Sequence of chain 4.C:
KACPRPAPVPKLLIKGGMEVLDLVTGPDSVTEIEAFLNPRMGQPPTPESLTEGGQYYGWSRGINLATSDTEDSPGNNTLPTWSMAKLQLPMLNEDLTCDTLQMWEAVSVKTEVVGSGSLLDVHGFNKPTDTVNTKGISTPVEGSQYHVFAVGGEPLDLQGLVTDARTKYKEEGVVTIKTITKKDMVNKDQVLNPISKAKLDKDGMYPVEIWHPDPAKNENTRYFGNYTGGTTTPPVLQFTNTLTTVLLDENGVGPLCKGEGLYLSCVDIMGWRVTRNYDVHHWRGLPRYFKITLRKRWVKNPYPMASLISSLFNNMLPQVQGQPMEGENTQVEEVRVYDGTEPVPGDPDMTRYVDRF

Sequence of chain 4.D:
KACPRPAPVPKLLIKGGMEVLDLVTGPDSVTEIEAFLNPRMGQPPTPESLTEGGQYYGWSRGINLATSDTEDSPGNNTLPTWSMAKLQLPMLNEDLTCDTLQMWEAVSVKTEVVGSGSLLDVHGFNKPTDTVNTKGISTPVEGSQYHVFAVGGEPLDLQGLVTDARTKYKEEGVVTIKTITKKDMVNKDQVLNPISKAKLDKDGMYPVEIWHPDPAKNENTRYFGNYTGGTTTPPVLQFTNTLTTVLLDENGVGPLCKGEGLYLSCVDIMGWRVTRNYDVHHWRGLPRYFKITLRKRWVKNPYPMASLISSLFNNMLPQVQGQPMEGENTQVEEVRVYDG

The protein below binds the small molecule below.
Small molecule (SMILES): CC(=O)N[C@H]1[C@H]([C@H](O)[C@H](O)CO)O[C@@](O[C@H]2[C@@H](O)[C@@H](CO)O[C@@H](O[C@H]3[C@H](O)[C@@H](O)[C@H](O)O[C@@H]3CO)[C@@H]2O)(C(=O)O)C[C@@H]1O

Binding-site contacts:
Ligand atom O4 contacts residue TYR72 of chain 4.C at 3.8 Å.
Ligand atom O4 contacts residue THR291 of chain 4.C at 3.3 Å.
Ligand atom C5 contacts residue TYR72 of chain 4.C at 3.6 Å (hydrophobic).
Ligand atom C2 contacts residue ARG77 of chain 4.C at 4.4 Å.
Ligand atom O1A contacts residue ARG77 of chain 4.C at 3.0 Å (salt-bridge).
Ligand atom C4 contacts residue GLY78 of chain 4.C at 3.2 Å.
Ligand atom C6 contacts residue TYR72 of chain 4.C at 3.9 Å (hydrophobic).
Ligand atom O6 contacts residue ASN93 of chain 4.C at 3.4 Å (h-bond).
Ligand atom O9 contacts residue ARG77 of chain 4.C at 3.8 Å.
Ligand atom O8 contacts residue ARG77 of chain 4.C at 3.6 Å (salt-bridge).
Ligand atom C3 contacts residue GLY78 of chain 4.C at 4.3 Å.
Ligand atom C3 contacts residue ARG77 of chain 4.C at 4.2 Å.
Ligand atom O4 contacts residue GLY78 of chain 4.C at 3.1 Å.
Ligand atom C4 contacts residue ARG77 of chain 4.C at 4.4 Å.
Ligand atom O10 contacts residue THR291 of chain 4.C at 4.4 Å.
Ligand atom C3 contacts residue GLY78 of chain 4.C at 3.9 Å.
Ligand atom O3 contacts residue GLY78 of chain 4.C at 3.4 Å.
Ligand atom O4 contacts residue ASN80 of chain 4.C at 4.3 Å.
Ligand atom C11 contacts residue TYR72 of chain 4.C at 4.3 Å (hydrophobic).
Ligand atom C3 contacts residue HIS298 of chain 4.C at 3.5 Å.
Ligand atom C1 contacts residue GLY78 of chain 4.C at 4.2 Å.
Ligand atom C1 contacts residue TYR72 of chain 4.C at 4.3 Å (hydrophobic).
Ligand atom C6 contacts residue ASN93 of chain 4.C at 3.7 Å.
Ligand atom C4 contacts residue HIS298 of chain 4.C at 3.8 Å.
Ligand atom O10 contacts residue ASN293 of chain 4.C at 4.5 Å.
Ligand atom C11 contacts residue ASP85 of chain 4.D at 4.0 Å.
Ligand atom O4 contacts residue ILE79 of chain 4.C at 3.7 Å.
Ligand atom O4 contacts residue HIS298 of chain 4.C at 3.2 Å (h-bond).
Ligand atom N5 contacts residue TYR72 of chain 4.C at 3.1 Å (h-bond).
Ligand atom O1A contacts residue HIS298 of chain 4.C at 4.3 Å.
Ligand atom C2 contacts residue GLY78 of chain 4.C at 4.1 Å.
Ligand atom O1B contacts residue TYR72 of chain 4.C at 4.4 Å.
Ligand atom O3 contacts residue VAL296 of chain 4.C at 4.4 Å.
Ligand atom O4 contacts residue ARG289 of chain 4.C at 4.5 Å.
Ligand atom C10 contacts residue TYR72 of chain 4.C at 4.0 Å (hydrophobic).
Ligand atom C1 contacts residue ARG77 of chain 4.C at 3.3 Å.
Ligand atom O1B contacts residue ARG77 of chain 4.C at 2.7 Å (salt-bridge).
Ligand atom O1A contacts residue GLY78 of chain 4.C at 3.8 Å.
Ligand atom O1A contacts residue TYR72 of chain 4.C at 3.6 Å.
Ligand atom C4 contacts residue TYR72 of chain 4.C at 3.4 Å (hydrophobic).